Sequence of chain 2.A:
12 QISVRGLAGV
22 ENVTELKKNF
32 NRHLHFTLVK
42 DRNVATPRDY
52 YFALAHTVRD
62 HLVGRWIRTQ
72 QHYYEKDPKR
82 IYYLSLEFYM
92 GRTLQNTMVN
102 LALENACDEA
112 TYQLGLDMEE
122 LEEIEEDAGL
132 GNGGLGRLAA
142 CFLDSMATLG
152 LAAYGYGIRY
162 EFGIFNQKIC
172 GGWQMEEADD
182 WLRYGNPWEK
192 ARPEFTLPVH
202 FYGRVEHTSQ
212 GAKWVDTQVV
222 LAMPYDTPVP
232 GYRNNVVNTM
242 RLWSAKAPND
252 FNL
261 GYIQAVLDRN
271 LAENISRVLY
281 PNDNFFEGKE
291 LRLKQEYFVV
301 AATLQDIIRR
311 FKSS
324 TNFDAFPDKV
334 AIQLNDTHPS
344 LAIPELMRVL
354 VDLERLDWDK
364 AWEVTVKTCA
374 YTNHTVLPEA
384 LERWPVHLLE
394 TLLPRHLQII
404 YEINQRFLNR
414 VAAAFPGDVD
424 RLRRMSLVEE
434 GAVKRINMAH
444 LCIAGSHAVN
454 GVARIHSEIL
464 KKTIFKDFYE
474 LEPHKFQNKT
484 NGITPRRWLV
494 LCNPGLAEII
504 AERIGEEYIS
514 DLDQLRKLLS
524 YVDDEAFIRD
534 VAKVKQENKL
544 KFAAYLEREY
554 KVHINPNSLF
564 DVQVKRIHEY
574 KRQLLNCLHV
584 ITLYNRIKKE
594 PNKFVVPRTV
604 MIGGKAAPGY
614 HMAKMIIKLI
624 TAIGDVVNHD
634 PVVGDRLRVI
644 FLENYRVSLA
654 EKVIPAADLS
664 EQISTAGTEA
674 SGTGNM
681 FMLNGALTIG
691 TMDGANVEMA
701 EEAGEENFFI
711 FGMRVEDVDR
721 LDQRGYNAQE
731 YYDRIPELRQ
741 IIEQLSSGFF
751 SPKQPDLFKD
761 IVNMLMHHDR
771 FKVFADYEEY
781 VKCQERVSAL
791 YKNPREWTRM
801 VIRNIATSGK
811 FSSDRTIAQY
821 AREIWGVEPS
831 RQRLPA

Binding-site contacts:
Ligand atom N1 contacts residue LEU136 of chain 2.A at 3.7 Å.
Ligand atom C11 contacts residue HIS341 of chain 2.A at 3.8 Å.
Ligand atom O3 contacts residue GLU672 of chain 2.A at 2.7 Å (salt-bridge).
Ligand atom C7 contacts residue ASN284 of chain 2.A at 3.8 Å.
Ligand atom C12 contacts residue HIS341 of chain 2.A at 3.5 Å.
Ligand atom C13 contacts residue ASN282 of chain 2.A at 3.7 Å.
Ligand atom N1 contacts residue ASN284 of chain 2.A at 3.7 Å.
Ligand atom C8 contacts residue ASN284 of chain 2.A at 3.6 Å.
Ligand atom C5 contacts residue LEU136 of chain 2.A at 3.9 Å (hydrophobic).
Ligand atom C3 contacts residue GLU672 of chain 2.A at 3.4 Å.
Ligand atom C6 contacts residue HIS377 of chain 2.A at 3.5 Å.
Ligand atom O4 contacts residue SER674 of chain 2.A at 3.7 Å.
Ligand atom O6 contacts residue ASN484 of chain 2.A at 2.8 Å (h-bond).
Ligand atom C1 contacts residue HIS377 of chain 2.A at 3.7 Å.
Ligand atom O7 contacts residue LEU136 of chain 2.A at 3.8 Å.
Ligand atom C6 contacts residue ASN484 of chain 2.A at 3.4 Å.
Ligand atom C14 contacts residue ASN284 of chain 2.A at 3.8 Å.
Ligand atom C6 contacts residue GLY135 of chain 2.A at 3.9 Å.
Ligand atom C2 contacts residue GLU672 of chain 2.A at 3.9 Å.
Ligand atom C9 contacts residue LEU136 of chain 2.A at 3.7 Å (hydrophobic).
Ligand atom C7 contacts residue HIS377 of chain 2.A at 3.4 Å.
Ligand atom O4 contacts residue ASN484 of chain 2.A at 3.6 Å (h-bond).
Ligand atom O3 contacts residue GLY675 of chain 2.A at 3.1 Å (h-bond).
Ligand atom O6 contacts residue LEU139 of chain 2.A at 3.9 Å.
Ligand atom O7 contacts residue ASN284 of chain 2.A at 3.9 Å.
Ligand atom C2 contacts residue HIS377 of chain 2.A at 3.4 Å.
Ligand atom C4 contacts residue GLY675 of chain 2.A at 3.9 Å.
Ligand atom C14 contacts residue LEU136 of chain 2.A at 3.9 Å (hydrophobic).
Ligand atom O6 contacts residue HIS377 of chain 2.A at 2.7 Å (h-bond).
Ligand atom O3 contacts residue SER674 of chain 2.A at 3.1 Å (h-bond).
Ligand atom O2 contacts residue GLU672 of chain 2.A at 3.2 Å (salt-bridge).
Ligand atom O6 contacts residue VAL455 of chain 2.A at 3.8 Å.
Ligand atom O2 contacts residue ASN284 of chain 2.A at 3.0 Å (h-bond).
Ligand atom O5 contacts residue HIS377 of chain 2.A at 3.6 Å.
Ligand atom C8 contacts residue LEU136 of chain 2.A at 3.8 Å (hydrophobic).
Ligand atom C13 contacts residue ASN284 of chain 2.A at 3.9 Å.
Ligand atom O2 contacts residue TYR573 of chain 2.A at 3.1 Å (h-bond).
Ligand atom O3 contacts residue ALA673 of chain 2.A at 3.3 Å (h-bond).
Ligand atom O4 contacts residue GLY675 of chain 2.A at 2.9 Å (h-bond).
Ligand atom C10 contacts residue ASN284 of chain 2.A at 3.9 Å.

The small molecule below binds the protein below.
Small molecule (SMILES): OC[C@H]1O[C@@]2(CC(c3ccccc3)=NO2)[C@H](O)[C@@H](O)[C@@H]1O